Binding-site contacts:
Ligand atom C39 contacts residue GLY111 of chain 1.B at 3.7 Å.
Ligand atom C25 contacts residue GLY111 of chain 1.B at 3.7 Å.
Ligand atom O10 contacts residue ASP170 of chain 1.B at 3.4 Å (salt-bridge).
Ligand atom C40 contacts residue TYR107 of chain 1.B at 3.8 Å (hydrophobic).
Ligand atom C08 contacts residue GLY34 of chain 1.B at 3.5 Å.
Ligand atom C17 contacts residue LEU159 of chain 1.B at 3.4 Å (hydrophobic).
Ligand atom C15 contacts residue VAL39 of chain 1.B at 3.8 Å (hydrophobic).
Ligand atom F27 contacts residue LEU31 of chain 1.B at 2.8 Å.
Ligand atom C26 contacts residue LEU31 of chain 1.B at 3.7 Å (hydrophobic).
Ligand atom C24 contacts residue GLY111 of chain 1.B at 3.6 Å.
Ligand atom O11 contacts residue ASN157 of chain 1.B at 3.8 Å.
Ligand atom C20 contacts residue ALA56 of chain 1.B at 3.6 Å (hydrophobic).
Ligand atom S05 contacts residue ASP170 of chain 1.B at 3.8 Å.
Ligand atom C36 contacts residue LEU31 of chain 1.B at 3.7 Å (hydrophobic).
Ligand atom C22 contacts residue LEU108 of chain 1.B at 3.5 Å (hydrophobic).
Ligand atom C24 contacts residue LEU108 of chain 1.B at 3.4 Å (hydrophobic).
Ligand atom C18 contacts residue ALA56 of chain 1.B at 3.6 Å (hydrophobic).
Ligand atom O11 contacts residue ASP170 of chain 1.B at 2.8 Å (salt-bridge).
Ligand atom C13 contacts residue LEU31 of chain 1.B at 3.7 Å (hydrophobic).
Ligand atom C09 contacts residue GLY34 of chain 1.B at 3.6 Å.
Ligand atom C40 contacts residue GLY111 of chain 1.B at 3.5 Å.
Ligand atom C09 contacts residue LYS33 of chain 1.B at 3.7 Å.
Ligand atom CL1 contacts residue GLY32 of chain 1.B at 3.5 Å.
Ligand atom C20 contacts residue GLU106 of chain 1.B at 3.1 Å.
Ligand atom C28 contacts residue GLY111 of chain 1.B at 3.8 Å.
Ligand atom N23 contacts residue TYR107 of chain 1.B at 3.8 Å.
Ligand atom C07 contacts residue LYS58 of chain 1.B at 3.7 Å.
Ligand atom C40 contacts residue LEU108 of chain 1.B at 3.4 Å (hydrophobic).
Ligand atom N30 contacts residue LEU31 of chain 1.B at 3.1 Å (h-bond).
Ligand atom C19 contacts residue ALA56 of chain 1.B at 3.7 Å (hydrophobic).
Ligand atom C14 contacts residue VAL39 of chain 1.B at 3.8 Å (hydrophobic).
Ligand atom N41 contacts residue LEU159 of chain 1.B at 3.7 Å.
Ligand atom C18 contacts residue LEU159 of chain 1.B at 3.5 Å (hydrophobic).
Ligand atom N21 contacts residue LEU108 of chain 1.B at 3.0 Å (h-bond).
Ligand atom C20 contacts residue LEU159 of chain 1.B at 3.8 Å (hydrophobic).
Ligand atom N16 contacts residue VAL39 of chain 1.B at 3.7 Å.
Ligand atom C19 contacts residue MET105 of chain 1.B at 3.7 Å (hydrophobic).
Ligand atom C20 contacts residue LEU108 of chain 1.B at 3.6 Å (hydrophobic).
Ligand atom N23 contacts residue LEU108 of chain 1.B at 2.6 Å (h-bond).
Ligand atom C13 contacts residue GLY32 of chain 1.B at 3.8 Å.

Sequence of chain 1.B:
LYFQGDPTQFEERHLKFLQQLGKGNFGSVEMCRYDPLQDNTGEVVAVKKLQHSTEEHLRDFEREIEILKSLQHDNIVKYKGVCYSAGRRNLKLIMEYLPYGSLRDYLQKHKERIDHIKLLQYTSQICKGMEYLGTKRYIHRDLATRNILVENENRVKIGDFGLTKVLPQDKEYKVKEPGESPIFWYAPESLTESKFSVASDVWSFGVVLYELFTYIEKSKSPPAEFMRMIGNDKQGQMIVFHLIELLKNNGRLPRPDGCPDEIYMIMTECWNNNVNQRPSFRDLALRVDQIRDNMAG

A small-molecule ligand and the protein it binds are described below.
Small molecule (SMILES): Cc1cnc(Nc2ccc(C(=O)NC3CCN(C)CC3)c(F)c2)nc1Nc1ccc(Cl)c(NS(=O)(=O)C(C)(C)C)c1